Sequence of chain 1.C:
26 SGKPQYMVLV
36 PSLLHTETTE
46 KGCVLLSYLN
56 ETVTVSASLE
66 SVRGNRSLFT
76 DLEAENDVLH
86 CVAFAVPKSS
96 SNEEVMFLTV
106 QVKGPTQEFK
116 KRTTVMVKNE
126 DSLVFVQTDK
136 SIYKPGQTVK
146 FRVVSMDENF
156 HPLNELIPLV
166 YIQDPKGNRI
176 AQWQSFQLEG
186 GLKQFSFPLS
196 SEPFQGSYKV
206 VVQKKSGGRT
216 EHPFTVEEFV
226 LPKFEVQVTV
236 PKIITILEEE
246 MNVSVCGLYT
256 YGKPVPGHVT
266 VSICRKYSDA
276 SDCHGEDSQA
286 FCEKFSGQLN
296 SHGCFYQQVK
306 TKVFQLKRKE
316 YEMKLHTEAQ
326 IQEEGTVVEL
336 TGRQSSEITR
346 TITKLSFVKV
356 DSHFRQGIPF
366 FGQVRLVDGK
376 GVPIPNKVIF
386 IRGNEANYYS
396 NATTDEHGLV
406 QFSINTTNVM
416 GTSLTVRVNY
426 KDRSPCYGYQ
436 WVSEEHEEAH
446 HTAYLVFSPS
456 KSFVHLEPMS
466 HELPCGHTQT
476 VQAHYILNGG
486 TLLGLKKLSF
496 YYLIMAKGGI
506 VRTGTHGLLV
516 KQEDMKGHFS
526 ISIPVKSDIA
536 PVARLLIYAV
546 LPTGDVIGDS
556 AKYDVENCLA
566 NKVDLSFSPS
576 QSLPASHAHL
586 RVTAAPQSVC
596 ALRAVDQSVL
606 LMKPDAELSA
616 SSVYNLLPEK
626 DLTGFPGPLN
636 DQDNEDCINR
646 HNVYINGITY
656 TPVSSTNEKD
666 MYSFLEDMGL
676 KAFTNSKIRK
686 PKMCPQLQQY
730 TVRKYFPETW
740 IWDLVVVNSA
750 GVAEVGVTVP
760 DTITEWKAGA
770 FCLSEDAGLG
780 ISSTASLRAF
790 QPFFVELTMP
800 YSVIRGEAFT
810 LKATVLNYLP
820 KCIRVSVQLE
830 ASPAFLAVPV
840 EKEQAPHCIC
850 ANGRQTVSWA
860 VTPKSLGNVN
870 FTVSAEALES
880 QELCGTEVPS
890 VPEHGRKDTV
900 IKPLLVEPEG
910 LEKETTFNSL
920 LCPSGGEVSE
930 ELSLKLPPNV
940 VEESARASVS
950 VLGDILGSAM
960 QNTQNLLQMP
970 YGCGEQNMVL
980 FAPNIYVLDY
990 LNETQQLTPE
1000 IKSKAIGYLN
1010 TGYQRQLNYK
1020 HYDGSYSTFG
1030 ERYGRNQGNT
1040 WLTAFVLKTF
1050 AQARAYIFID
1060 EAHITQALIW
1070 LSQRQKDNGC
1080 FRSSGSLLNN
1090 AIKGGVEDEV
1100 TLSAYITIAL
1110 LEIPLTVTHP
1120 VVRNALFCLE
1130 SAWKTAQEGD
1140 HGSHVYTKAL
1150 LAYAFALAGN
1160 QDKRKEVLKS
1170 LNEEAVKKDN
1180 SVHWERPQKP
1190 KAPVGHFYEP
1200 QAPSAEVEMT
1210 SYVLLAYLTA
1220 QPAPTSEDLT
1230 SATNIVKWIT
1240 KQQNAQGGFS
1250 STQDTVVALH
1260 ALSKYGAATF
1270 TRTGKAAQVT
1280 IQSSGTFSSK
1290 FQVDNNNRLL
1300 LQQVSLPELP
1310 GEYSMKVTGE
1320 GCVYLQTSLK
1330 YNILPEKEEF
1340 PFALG

Binding-site contacts:
Ligand atom C4 contacts residue ASN991 of chain 1.C at 4.2 Å.
Ligand atom N2 contacts residue ASN991 of chain 1.C at 2.9 Å (h-bond).
Ligand atom O7 contacts residue ASN991 of chain 1.C at 3.9 Å.
Ligand atom C1 contacts residue ASN991 of chain 1.C at 1.4 Å.
Ligand atom C7 contacts residue LEU996 of chain 1.C at 4.5 Å (hydrophobic).
Ligand atom C7 contacts residue ASN991 of chain 1.C at 3.4 Å.
Ligand atom C3 contacts residue ASN991 of chain 1.C at 3.8 Å.
Ligand atom C2 contacts residue ASN991 of chain 1.C at 2.5 Å.
Ligand atom O5 contacts residue TYR1055 of chain 1.C at 3.5 Å (h-bond).
Ligand atom C8 contacts residue ARG1271 of chain 1.C at 3.7 Å.
Ligand atom O7 contacts residue LEU996 of chain 1.C at 3.3 Å.
Ligand atom O5 contacts residue ASN991 of chain 1.C at 2.4 Å (h-bond).
Ligand atom C8 contacts residue ASN991 of chain 1.C at 3.9 Å.
Ligand atom C1 contacts residue TYR1055 of chain 1.C at 3.8 Å (hydrophobic).
Ligand atom C8 contacts residue LYS1001 of chain 1.C at 3.7 Å.
Ligand atom C5 contacts residue ASN991 of chain 1.C at 3.6 Å.
Ligand atom O7 contacts residue LYS1001 of chain 1.C at 4.5 Å.

A small-molecule ligand and the protein it binds are described below.
Small molecule (SMILES): CC(=O)N[C@H]1[C@H](O[C@H]2[C@H](O)[C@@H](NC(C)=O)CO[C@@H]2CO)O[C@H](CO)[C@@H](O[C@@H]2O[C@H](CO)[C@@H](O)[C@H](O)[C@@H]2O)[C@@H]1O